Binding-site contacts:
Ligand atom CA contacts residue ARG32 of chain 1.A at 4.3 Å.
Ligand atom OXT contacts residue ARG32 of chain 1.A at 3.5 Å.
Ligand atom O contacts residue ARG32 of chain 1.A at 3.4 Å.
Ligand atom C contacts residue ARG32 of chain 1.A at 3.6 Å.
Ligand atom N contacts residue ARG32 of chain 1.A at 3.8 Å.

Sequence of chain 1.A:
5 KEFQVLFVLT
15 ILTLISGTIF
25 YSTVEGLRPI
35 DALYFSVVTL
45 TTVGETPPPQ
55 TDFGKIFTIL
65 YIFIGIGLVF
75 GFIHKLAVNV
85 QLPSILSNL

A protein and the small-molecule ligand that binds it are described below.
Small molecule (SMILES): NCC(=O)O